Sequence of chain 1.A:
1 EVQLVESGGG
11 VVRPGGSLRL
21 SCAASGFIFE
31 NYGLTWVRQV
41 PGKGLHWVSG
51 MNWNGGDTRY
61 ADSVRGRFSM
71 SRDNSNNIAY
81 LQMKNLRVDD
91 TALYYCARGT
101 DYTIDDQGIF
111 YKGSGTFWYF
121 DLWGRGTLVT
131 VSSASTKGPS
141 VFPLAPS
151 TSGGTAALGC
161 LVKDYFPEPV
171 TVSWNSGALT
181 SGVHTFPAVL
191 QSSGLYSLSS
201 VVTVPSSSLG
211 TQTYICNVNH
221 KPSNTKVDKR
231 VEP

Binding-site contacts:
Ligand atom C8 contacts residue ARG72 of chain 1.A at 3.5 Å.
Ligand atom O3 contacts residue GLY56 of chain 1.A at 3.6 Å.
Ligand atom C2 contacts residue ASN54 of chain 1.A at 3.9 Å.
Ligand atom O7 contacts residue NAG2 of chain 1.M at 3.1 Å (h-bond).
Ligand atom C2 contacts residue MET70 of chain 1.A at 4.2 Å (hydrophobic).
Ligand atom N2 contacts residue ASN54 of chain 1.A at 3.7 Å.
Ligand atom C5 contacts residue ASN20 of chain 1.E at 3.5 Å.
Ligand atom C1 contacts residue SER77 of chain 1.E at 3.9 Å.
Ligand atom N2 contacts residue GLU78 of chain 1.E at 4.4 Å.
Ligand atom C8 contacts residue SER71 of chain 1.A at 3.9 Å.
Ligand atom C1 contacts residue ASN20 of chain 1.E at 1.4 Å.
Ligand atom C4 contacts residue ASN20 of chain 1.E at 4.2 Å.
Ligand atom C7 contacts residue ARG72 of chain 1.A at 4.3 Å.
Ligand atom O7 contacts residue ASN54 of chain 1.A at 3.1 Å (h-bond).
Ligand atom O2 contacts residue SER71 of chain 1.A at 4.4 Å.
Ligand atom O4 contacts residue ASN54 of chain 1.A at 4.2 Å.
Ligand atom C1 contacts residue GLY55 of chain 1.A at 4.3 Å.
Ligand atom O6 contacts residue THR58 of chain 1.A at 4.2 Å.
Ligand atom C7 contacts residue NAG2 of chain 1.M at 4.0 Å.
Ligand atom O7 contacts residue ASN20 of chain 1.E at 2.8 Å (h-bond).
Ligand atom C1 contacts residue ASN54 of chain 1.A at 3.5 Å.
Ligand atom C8 contacts residue NAG2 of chain 1.M at 4.1 Å.
Ligand atom N2 contacts residue ASN20 of chain 1.E at 2.9 Å (h-bond).
Ligand atom O5 contacts residue ASN20 of chain 1.E at 2.2 Å (h-bond).
Ligand atom C7 contacts residue ASN54 of chain 1.A at 4.0 Å.
Ligand atom C7 contacts residue ASN20 of chain 1.E at 2.9 Å.
Ligand atom N2 contacts residue GLY55 of chain 1.A at 4.2 Å.
Ligand atom C3 contacts residue ASN20 of chain 1.E at 3.9 Å.
Ligand atom O5 contacts residue GLY55 of chain 1.A at 4.2 Å.
Ligand atom O6 contacts residue ASN54 of chain 1.A at 3.7 Å.
Ligand atom C4 contacts residue ASN54 of chain 1.A at 3.9 Å.
Ligand atom C8 contacts residue GLY55 of chain 1.A at 4.3 Å.
Ligand atom O4 contacts residue TYR60 of chain 1.A at 3.7 Å.
Ligand atom O7 contacts residue ARG72 of chain 1.A at 3.9 Å.
Ligand atom C5 contacts residue GLY55 of chain 1.A at 4.2 Å.
Ligand atom C8 contacts residue MET51 of chain 1.A at 3.5 Å (hydrophobic).
Ligand atom C2 contacts residue ASN20 of chain 1.E at 2.7 Å.
Ligand atom C8 contacts residue GLU78 of chain 1.E at 3.4 Å.
Ligand atom C8 contacts residue ASN20 of chain 1.E at 3.8 Å.
Ligand atom O6 contacts residue GLY55 of chain 1.A at 4.2 Å.

Sequence of chain 1.E:
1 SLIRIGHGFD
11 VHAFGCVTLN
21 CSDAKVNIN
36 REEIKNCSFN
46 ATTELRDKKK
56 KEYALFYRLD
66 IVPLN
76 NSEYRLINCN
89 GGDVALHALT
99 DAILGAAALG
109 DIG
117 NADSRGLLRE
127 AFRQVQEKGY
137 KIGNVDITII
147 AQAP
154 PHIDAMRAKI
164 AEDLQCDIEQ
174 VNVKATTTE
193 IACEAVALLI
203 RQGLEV

This protein binds this small molecule.
Small molecule (SMILES): CC(=O)N[C@H]1[C@H](O[C@H]2[C@H](O)[C@@H](NC(C)=O)CO[C@@H]2CO)O[C@H](CO)[C@@H](O[C@@H]2O[C@H](CO[C@H]3O[C@H](CO)[C@@H](O)[C@H](O)[C@@H]3O)[C@@H](O)[C@H](O[C@H]3O[C@H](CO)[C@@H](O)[C@H](O)[C@@H]3O)[C@@H]2O)[C@@H]1O